Sequence of chain 1.B:
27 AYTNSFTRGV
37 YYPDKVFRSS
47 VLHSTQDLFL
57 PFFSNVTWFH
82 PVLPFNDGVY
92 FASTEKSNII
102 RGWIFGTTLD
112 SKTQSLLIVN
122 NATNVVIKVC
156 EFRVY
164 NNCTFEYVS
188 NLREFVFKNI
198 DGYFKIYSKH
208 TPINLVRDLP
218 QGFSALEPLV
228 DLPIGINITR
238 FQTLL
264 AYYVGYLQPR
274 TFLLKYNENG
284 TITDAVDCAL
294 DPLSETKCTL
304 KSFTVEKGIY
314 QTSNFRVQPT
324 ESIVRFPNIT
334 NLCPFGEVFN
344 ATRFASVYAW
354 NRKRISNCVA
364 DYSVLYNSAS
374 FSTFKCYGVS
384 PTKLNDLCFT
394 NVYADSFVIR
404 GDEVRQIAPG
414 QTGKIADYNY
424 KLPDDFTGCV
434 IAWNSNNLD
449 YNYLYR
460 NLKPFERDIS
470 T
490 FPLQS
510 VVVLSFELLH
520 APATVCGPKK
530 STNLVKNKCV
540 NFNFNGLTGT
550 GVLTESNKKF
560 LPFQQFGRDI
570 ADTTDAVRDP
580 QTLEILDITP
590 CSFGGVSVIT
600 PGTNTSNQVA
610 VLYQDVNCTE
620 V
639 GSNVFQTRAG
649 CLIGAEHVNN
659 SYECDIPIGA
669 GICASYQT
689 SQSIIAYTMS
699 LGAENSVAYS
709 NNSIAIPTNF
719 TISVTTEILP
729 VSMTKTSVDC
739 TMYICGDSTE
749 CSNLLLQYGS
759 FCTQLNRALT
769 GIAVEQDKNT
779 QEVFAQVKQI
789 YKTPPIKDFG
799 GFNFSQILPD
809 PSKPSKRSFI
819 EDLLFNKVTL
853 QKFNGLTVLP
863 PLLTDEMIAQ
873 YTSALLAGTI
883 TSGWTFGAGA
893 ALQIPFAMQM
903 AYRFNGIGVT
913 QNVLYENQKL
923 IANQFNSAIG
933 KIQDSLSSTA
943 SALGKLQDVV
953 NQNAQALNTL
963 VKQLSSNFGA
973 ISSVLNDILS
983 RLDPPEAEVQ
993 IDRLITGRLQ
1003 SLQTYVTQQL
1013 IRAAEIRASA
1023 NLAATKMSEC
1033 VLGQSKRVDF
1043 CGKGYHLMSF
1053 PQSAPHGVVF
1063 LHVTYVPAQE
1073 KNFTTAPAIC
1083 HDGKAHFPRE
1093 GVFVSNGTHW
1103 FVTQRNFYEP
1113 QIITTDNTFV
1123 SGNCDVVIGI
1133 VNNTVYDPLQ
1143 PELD

Sequence of chain 1.A:
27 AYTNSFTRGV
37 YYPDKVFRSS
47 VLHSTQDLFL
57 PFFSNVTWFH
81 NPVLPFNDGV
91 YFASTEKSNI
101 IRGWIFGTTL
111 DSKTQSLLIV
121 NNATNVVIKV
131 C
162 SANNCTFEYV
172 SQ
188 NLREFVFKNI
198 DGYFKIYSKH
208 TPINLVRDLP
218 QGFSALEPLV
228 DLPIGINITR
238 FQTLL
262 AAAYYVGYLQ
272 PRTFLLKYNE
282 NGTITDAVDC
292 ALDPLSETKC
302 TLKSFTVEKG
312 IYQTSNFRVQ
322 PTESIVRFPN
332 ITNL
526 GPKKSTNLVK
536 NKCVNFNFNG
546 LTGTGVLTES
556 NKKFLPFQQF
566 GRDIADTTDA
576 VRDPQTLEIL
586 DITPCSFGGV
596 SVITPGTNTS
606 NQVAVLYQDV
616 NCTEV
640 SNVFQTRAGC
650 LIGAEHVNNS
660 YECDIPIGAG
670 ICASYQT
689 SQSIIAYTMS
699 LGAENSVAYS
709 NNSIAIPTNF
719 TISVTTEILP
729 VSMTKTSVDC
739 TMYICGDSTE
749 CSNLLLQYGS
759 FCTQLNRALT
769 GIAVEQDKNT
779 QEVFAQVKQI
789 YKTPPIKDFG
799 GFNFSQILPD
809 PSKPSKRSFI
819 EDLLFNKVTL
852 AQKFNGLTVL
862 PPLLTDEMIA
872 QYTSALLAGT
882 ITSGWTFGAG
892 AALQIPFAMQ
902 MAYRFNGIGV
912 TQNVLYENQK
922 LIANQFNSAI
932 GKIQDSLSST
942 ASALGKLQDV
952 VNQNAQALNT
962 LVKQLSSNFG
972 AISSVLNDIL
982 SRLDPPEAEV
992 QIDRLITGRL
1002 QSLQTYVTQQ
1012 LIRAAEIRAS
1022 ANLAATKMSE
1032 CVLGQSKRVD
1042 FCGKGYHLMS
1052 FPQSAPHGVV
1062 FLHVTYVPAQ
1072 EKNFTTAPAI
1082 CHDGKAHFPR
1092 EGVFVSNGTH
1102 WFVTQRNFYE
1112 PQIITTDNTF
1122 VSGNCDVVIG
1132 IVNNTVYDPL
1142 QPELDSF

Binding-site contacts:
Ligand atom C2 contacts residue ASN282 of chain 1.A at 2.5 Å.
Ligand atom O5 contacts residue ASN282 of chain 1.A at 2.4 Å (h-bond).
Ligand atom C3 contacts residue ASN282 of chain 1.A at 3.8 Å.
Ligand atom C5 contacts residue GLU281 of chain 1.A at 3.4 Å.
Ligand atom C7 contacts residue ASN282 of chain 1.A at 3.7 Å.
Ligand atom O6 contacts residue GLU281 of chain 1.A at 2.5 Å (salt-bridge).
Ligand atom C6 contacts residue GLU281 of chain 1.A at 3.2 Å.
Ligand atom O7 contacts residue LYS558 of chain 1.B at 3.1 Å (salt-bridge).
Ligand atom O5 contacts residue GLU281 of chain 1.A at 3.3 Å (salt-bridge).
Ligand atom C5 contacts residue ASN282 of chain 1.A at 3.7 Å.
Ligand atom C7 contacts residue LYS558 of chain 1.B at 3.7 Å.
Ligand atom C1 contacts residue GLU281 of chain 1.A at 4.1 Å.
Ligand atom C8 contacts residue LYS558 of chain 1.B at 4.2 Å.
Ligand atom C4 contacts residue ASN282 of chain 1.A at 4.3 Å.
Ligand atom C1 contacts residue ASN282 of chain 1.A at 1.4 Å.
Ligand atom N2 contacts residue LYS558 of chain 1.B at 4.2 Å.
Ligand atom C1 contacts residue LYS558 of chain 1.B at 4.4 Å.
Ligand atom O7 contacts residue ASN282 of chain 1.A at 4.3 Å.
Ligand atom N2 contacts residue ASN282 of chain 1.A at 2.8 Å (h-bond).
Ligand atom C2 contacts residue LYS558 of chain 1.B at 3.8 Å.

This protein binds this small molecule.
Small molecule (SMILES): CC(=O)N[C@H]1[C@H](O[C@H]2[C@H](O)[C@@H](NC(C)=O)CO[C@@H]2CO)O[C@H](CO)[C@@H](O)[C@@H]1O